Sequence of chain 2.A:
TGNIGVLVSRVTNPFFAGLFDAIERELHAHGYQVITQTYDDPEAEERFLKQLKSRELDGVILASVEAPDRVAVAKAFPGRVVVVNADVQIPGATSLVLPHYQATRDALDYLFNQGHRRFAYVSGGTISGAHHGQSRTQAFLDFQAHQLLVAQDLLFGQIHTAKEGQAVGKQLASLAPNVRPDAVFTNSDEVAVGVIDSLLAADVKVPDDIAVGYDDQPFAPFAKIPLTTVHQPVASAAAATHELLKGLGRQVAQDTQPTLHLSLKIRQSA

A protein and the small-molecule ligand that binds it are described below.
Small molecule (SMILES): OC[C@H]1O[C@@](CO)(O[C@H]2O[C@H](CO)[C@@H](O)[C@H](O)[C@H]2O)[C@@H](O)[C@@H]1O

Binding-site contacts:
Ligand atom O1 contacts residue ASP49 of chain 2.A at 3.8 Å.
Ligand atom C6 contacts residue ACT1 of chain 2.D at 3.3 Å.
Ligand atom O6 contacts residue ARG18 of chain 2.A at 3.3 Å (salt-bridge).
Ligand atom C4 contacts residue ARG146 of chain 2.A at 3.7 Å.
Ligand atom O3 contacts residue ARG146 of chain 2.A at 3.2 Å (salt-bridge).
Ligand atom C1 contacts residue PHE24 of chain 2.A at 3.7 Å (hydrophobic).
Ligand atom O6 contacts residue ASP227 of chain 2.A at 2.6 Å (salt-bridge).
Ligand atom C4 contacts residue ASP227 of chain 2.A at 3.4 Å.
Ligand atom O1 contacts residue HIS142 of chain 2.A at 3.4 Å.
Ligand atom O5 contacts residue PHE24 of chain 2.A at 3.7 Å.
Ligand atom O4 contacts residue HIS171 of chain 2.A at 3.2 Å.
Ligand atom C4 contacts residue GLN244 of chain 2.A at 3.7 Å.
Ligand atom O5 contacts residue ACT1 of chain 2.D at 3.6 Å.
Ligand atom O3 contacts residue GLN244 of chain 2.A at 3.0 Å (h-bond).
Ligand atom C2 contacts residue PHE24 of chain 2.A at 3.8 Å (hydrophobic).
Ligand atom C6 contacts residue ASN21 of chain 2.A at 3.4 Å.
Ligand atom O6 contacts residue ACT1 of chain 2.D at 2.5 Å (h-bond).
Ligand atom O6 contacts residue ASN21 of chain 2.A at 3.0 Å (h-bond).
Ligand atom O5 contacts residue ASN21 of chain 2.A at 3.1 Å (h-bond).
Ligand atom C6 contacts residue ASP227 of chain 2.A at 3.5 Å.
Ligand atom O4 contacts residue GLY134 of chain 2.A at 3.3 Å.
Ligand atom O4 contacts residue TYR226 of chain 2.A at 3.8 Å.
Ligand atom O6 contacts residue ASN21 of chain 2.A at 3.0 Å (h-bond).
Ligand atom O4 contacts residue GLN244 of chain 2.A at 3.2 Å (h-bond).
Ligand atom C6 contacts residue ASN198 of chain 2.A at 3.7 Å.
Ligand atom O5 contacts residue SER17 of chain 2.A at 3.1 Å (h-bond).
Ligand atom C3 contacts residue ARG146 of chain 2.A at 3.4 Å.
Ligand atom C5 contacts residue SER17 of chain 2.A at 3.9 Å.
Ligand atom O3 contacts residue ASN95 of chain 2.A at 3.5 Å (h-bond).
Ligand atom C1 contacts residue SER17 of chain 2.A at 3.8 Å.
Ligand atom O1 contacts residue SER17 of chain 2.A at 3.1 Å (h-bond).
Ligand atom O6 contacts residue SER17 of chain 2.A at 3.8 Å.
Ligand atom O1 contacts residue SER73 of chain 2.A at 3.9 Å.
Ligand atom O3 contacts residue HIS142 of chain 2.A at 3.5 Å.
Ligand atom C6 contacts residue ASN21 of chain 2.A at 3.8 Å.
Ligand atom O4 contacts residue ARG146 of chain 2.A at 2.9 Å (salt-bridge).
Ligand atom O4 contacts residue ASP227 of chain 2.A at 2.6 Å (salt-bridge).
Ligand atom O2 contacts residue PHE24 of chain 2.A at 3.6 Å.
Ligand atom C5 contacts residue ACT1 of chain 2.D at 3.3 Å.
Ligand atom O6 contacts residue GLN229 of chain 2.A at 3.7 Å.